Binding-site contacts:
Ligand atom O5 contacts residue TYR15 of chain 1.E at 4.2 Å.
Ligand atom C7 contacts residue ASN48 of chain 1.E at 3.4 Å.
Ligand atom C1 contacts residue ASN48 of chain 1.E at 1.4 Å.
Ligand atom C2 contacts residue ASN48 of chain 1.E at 2.4 Å.
Ligand atom C4 contacts residue ASN48 of chain 1.E at 4.2 Å.
Ligand atom N2 contacts residue ASN48 of chain 1.E at 2.9 Å (h-bond).
Ligand atom C3 contacts residue ASN48 of chain 1.E at 3.8 Å.
Ligand atom C5 contacts residue ASN48 of chain 1.E at 3.7 Å.
Ligand atom O7 contacts residue ASN48 of chain 1.E at 3.5 Å (h-bond).
Ligand atom O5 contacts residue ASN48 of chain 1.E at 2.4 Å (h-bond).

The small molecule below binds the protein below.
Small molecule (SMILES): CC(=O)N[C@@H]1[C@@H](O)[C@H](O)[C@@H](CO)O[C@H]1O

Sequence of chain 1.E:
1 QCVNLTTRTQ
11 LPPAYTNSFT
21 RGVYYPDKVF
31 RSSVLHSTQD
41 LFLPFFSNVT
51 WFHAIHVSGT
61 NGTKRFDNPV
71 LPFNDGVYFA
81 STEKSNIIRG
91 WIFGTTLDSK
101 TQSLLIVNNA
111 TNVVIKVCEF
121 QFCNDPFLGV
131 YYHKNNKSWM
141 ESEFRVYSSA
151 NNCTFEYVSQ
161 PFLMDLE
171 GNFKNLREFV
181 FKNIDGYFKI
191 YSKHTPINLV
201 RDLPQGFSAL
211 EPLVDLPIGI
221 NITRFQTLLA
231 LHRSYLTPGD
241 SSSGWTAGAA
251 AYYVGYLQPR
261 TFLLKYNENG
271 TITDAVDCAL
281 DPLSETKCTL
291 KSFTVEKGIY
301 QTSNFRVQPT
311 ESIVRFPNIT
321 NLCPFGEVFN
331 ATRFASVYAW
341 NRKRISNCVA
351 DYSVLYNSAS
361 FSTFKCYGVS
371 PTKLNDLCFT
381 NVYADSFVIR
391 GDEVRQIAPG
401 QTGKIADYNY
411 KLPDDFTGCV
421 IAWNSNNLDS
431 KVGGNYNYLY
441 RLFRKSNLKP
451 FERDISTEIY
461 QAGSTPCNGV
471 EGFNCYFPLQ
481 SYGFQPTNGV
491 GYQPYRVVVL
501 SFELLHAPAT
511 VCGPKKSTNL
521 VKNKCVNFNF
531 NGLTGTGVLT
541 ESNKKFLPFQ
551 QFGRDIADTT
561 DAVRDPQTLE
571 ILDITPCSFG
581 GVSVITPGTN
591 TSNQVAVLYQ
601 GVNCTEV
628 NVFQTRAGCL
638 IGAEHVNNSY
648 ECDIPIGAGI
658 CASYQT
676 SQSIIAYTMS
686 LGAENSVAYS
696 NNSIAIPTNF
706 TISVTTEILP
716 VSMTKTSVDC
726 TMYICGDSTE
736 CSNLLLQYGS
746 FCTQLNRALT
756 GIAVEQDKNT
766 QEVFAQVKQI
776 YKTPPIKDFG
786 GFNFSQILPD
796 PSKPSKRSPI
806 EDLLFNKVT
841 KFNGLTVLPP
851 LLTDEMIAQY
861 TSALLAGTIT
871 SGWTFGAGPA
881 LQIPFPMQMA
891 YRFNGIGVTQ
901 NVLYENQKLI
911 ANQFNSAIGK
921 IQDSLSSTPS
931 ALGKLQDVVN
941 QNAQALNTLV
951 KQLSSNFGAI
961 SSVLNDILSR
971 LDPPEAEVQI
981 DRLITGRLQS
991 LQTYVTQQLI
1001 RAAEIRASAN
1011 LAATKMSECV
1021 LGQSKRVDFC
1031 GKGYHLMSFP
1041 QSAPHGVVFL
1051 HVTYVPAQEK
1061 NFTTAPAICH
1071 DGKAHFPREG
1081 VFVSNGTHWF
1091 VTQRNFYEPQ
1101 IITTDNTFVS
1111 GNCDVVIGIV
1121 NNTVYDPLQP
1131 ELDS